A protein and the small-molecule ligand that binds it are described below.
Small molecule (SMILES): O=c1[nH]cnc2c1ncn2[C@@H]1O[C@H](COP(=O)(O)O)[C@@H](O)[C@H]1O

Sequence of chain 4.A:
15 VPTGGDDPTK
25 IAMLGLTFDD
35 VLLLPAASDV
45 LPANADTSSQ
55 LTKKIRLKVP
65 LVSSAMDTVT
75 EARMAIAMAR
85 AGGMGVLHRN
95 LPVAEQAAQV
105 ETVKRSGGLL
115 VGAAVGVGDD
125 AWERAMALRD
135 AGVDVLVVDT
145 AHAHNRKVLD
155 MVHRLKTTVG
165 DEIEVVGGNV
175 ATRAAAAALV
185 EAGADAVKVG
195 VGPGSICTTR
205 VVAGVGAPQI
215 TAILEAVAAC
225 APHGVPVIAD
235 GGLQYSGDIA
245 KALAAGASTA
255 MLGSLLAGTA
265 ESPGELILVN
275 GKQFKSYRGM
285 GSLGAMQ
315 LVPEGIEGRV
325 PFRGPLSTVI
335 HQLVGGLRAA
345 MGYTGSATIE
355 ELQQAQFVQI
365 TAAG

Binding-site contacts:
Ligand atom C1' contacts residue FWJ1 of chain 4.C at 3.7 Å.
Ligand atom O2P contacts residue GLY236 of chain 4.A at 2.9 Å (h-bond).
Ligand atom O5' contacts residue GLY198 of chain 4.A at 3.5 Å.
Ligand atom O5' contacts residue GLY235 of chain 4.A at 3.5 Å.
Ligand atom O3' contacts residue MET255 of chain 4.A at 3.6 Å (h-bond).
Ligand atom C2 contacts residue FWJ1 of chain 4.C at 3.2 Å.
Ligand atom C3' contacts residue SER68 of chain 4.A at 3.6 Å.
Ligand atom C2 contacts residue CYS201 of chain 4.A at 3.4 Å (hydrophobic).
Ligand atom O1P contacts residue SER258 of chain 4.A at 3.2 Å (h-bond).
Ligand atom C5' contacts residue TYR281 of chain 4.A at 3.5 Å (hydrophobic).
Ligand atom N3 contacts residue FWJ1 of chain 4.C at 3.3 Å.
Ligand atom O6 contacts residue GLY283 of chain 4.A at 3.2 Å.
Ligand atom O3' contacts residue SER68 of chain 4.A at 2.9 Å (h-bond).
Ligand atom O1P contacts residue SER199 of chain 4.A at 2.7 Å (h-bond).
Ligand atom N1 contacts residue GLU318 of chain 4.A at 2.7 Å (salt-bridge).
Ligand atom O6 contacts residue FWJ1 of chain 4.C at 3.3 Å (h-bond).
Ligand atom O3' contacts residue ASP234 of chain 4.A at 2.4 Å (salt-bridge).
Ligand atom O2P contacts residue SER199 of chain 4.A at 2.9 Å (h-bond).
Ligand atom N7 contacts residue GLY283 of chain 4.A at 3.5 Å.
Ligand atom N7 contacts residue MET284 of chain 4.A at 3.0 Å (h-bond).
Ligand atom O1P contacts residue TYR281 of chain 4.A at 2.5 Å (h-bond).
Ligand atom C3' contacts residue ASP234 of chain 4.A at 3.3 Å.
Ligand atom O2' contacts residue ASP234 of chain 4.A at 2.6 Å (salt-bridge).
Ligand atom C4 contacts residue ILE200 of chain 4.A at 3.6 Å (hydrophobic).
Ligand atom N7 contacts residue ILE200 of chain 4.A at 3.6 Å.
Ligand atom O3P contacts residue SER258 of chain 4.A at 3.3 Å (h-bond).
Ligand atom C6 contacts residue FWJ1 of chain 4.C at 3.1 Å.
Ligand atom O2' contacts residue FWJ1 of chain 4.C at 3.4 Å.
Ligand atom N1 contacts residue FWJ1 of chain 4.C at 2.8 Å (h-bond).
Ligand atom O6 contacts residue GLY319 of chain 4.A at 3.4 Å.
Ligand atom C6 contacts residue GLY285 of chain 4.A at 3.7 Å.
Ligand atom C4' contacts residue ASP234 of chain 4.A at 3.4 Å.
Ligand atom P contacts residue TYR281 of chain 4.A at 3.6 Å.
Ligand atom C8 contacts residue MET70 of chain 4.A at 3.6 Å (hydrophobic).
Ligand atom C5 contacts residue ILE200 of chain 4.A at 3.4 Å (hydrophobic).
Ligand atom C2 contacts residue GLU318 of chain 4.A at 3.5 Å.
Ligand atom O6 contacts residue GLY285 of chain 4.A at 2.7 Å (h-bond).
Ligand atom O6 contacts residue MET284 of chain 4.A at 3.3 Å (h-bond).
Ligand atom O3P contacts residue GLY257 of chain 4.A at 3.0 Å (h-bond).
Ligand atom O2P contacts residue GLY198 of chain 4.A at 3.6 Å.